Sequence of chain 2.D:
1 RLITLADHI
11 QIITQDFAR

This protein binds this small molecule.
Small molecule (SMILES): CC1(C)CC=C(C#Cc2ccccc2)c2cc(/C=C/c3ccc(C(=O)O)cc3)ccc21

Sequence of chain 2.C:
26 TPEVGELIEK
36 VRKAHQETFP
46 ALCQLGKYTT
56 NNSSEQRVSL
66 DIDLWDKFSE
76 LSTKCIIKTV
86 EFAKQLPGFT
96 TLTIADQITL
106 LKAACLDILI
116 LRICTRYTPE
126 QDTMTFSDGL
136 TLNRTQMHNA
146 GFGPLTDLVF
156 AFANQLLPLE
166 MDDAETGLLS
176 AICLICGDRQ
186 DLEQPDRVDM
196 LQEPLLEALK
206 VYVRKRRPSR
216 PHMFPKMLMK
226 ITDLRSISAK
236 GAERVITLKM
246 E

Binding-site contacts:
Ligand atom CAU contacts residue PHE73 of chain 2.C at 3.5 Å (hydrophobic).
Ligand atom OAC contacts residue PHE44 of chain 2.C at 3.3 Å.
Ligand atom CAT contacts residue PHE147 of chain 2.C at 3.5 Å (hydrophobic).
Ligand atom CAE contacts residue PHE73 of chain 2.C at 3.4 Å (hydrophobic).
Ligand atom OAD contacts residue PHE131 of chain 2.C at 3.5 Å.
Ligand atom CAO contacts residue ILE118 of chain 2.C at 3.7 Å (hydrophobic).
Ligand atom CAX contacts residue PHE73 of chain 2.C at 3.8 Å (hydrophobic).
Ligand atom CAL contacts residue SER77 of chain 2.C at 3.6 Å.
Ligand atom CAH contacts residue LEU114 of chain 2.C at 3.6 Å (hydrophobic).
Ligand atom CAF contacts residue PHE73 of chain 2.C at 3.7 Å (hydrophobic).
Ligand atom CAN contacts residue SER77 of chain 2.C at 3.4 Å.
Ligand atom CAS contacts residue PHE131 of chain 2.C at 3.3 Å (hydrophobic).
Ligand atom CAG contacts residue SER77 of chain 2.C at 3.5 Å.
Ligand atom CAB contacts residue PHE147 of chain 2.C at 3.8 Å (hydrophobic).
Ligand atom CAL contacts residue ILE81 of chain 2.C at 3.6 Å (hydrophobic).
Ligand atom CAQ contacts residue ILE115 of chain 2.C at 3.8 Å (hydrophobic).
Ligand atom OAC contacts residue SER132 of chain 2.C at 2.5 Å (h-bond).
Ligand atom CAR contacts residue CYS80 of chain 2.C at 3.6 Å (hydrophobic).
Ligand atom CAW contacts residue SER132 of chain 2.C at 3.3 Å.
Ligand atom CAQ contacts residue PHE147 of chain 2.C at 3.5 Å (hydrophobic).
Ligand atom OAD contacts residue SER132 of chain 2.C at 2.9 Å (h-bond).
Ligand atom CAM contacts residue TRP70 of chain 2.C at 3.7 Å (hydrophobic).
Ligand atom CAO contacts residue LEU114 of chain 2.C at 3.5 Å (hydrophobic).
Ligand atom CAP contacts residue SER77 of chain 2.C at 3.4 Å.
Ligand atom OAC contacts residue ARG121 of chain 2.C at 3.2 Å (salt-bridge).
Ligand atom CAI contacts residue LEU5 of chain 2.D at 3.4 Å (hydrophobic).
Ligand atom CAY contacts residue SER77 of chain 2.C at 3.7 Å.
Ligand atom CBB contacts residue CYS80 of chain 2.C at 3.8 Å (hydrophobic).
Ligand atom CAJ contacts residue HIS8 of chain 2.D at 3.6 Å.
Ligand atom CAT contacts residue ILE115 of chain 2.C at 3.7 Å (hydrophobic).
Ligand atom CAX contacts residue LEU5 of chain 2.D at 3.8 Å (hydrophobic).
Ligand atom CAJ contacts residue THR78 of chain 2.C at 3.7 Å.
Ligand atom CAY contacts residue LEU5 of chain 2.D at 3.7 Å (hydrophobic).
Ligand atom CAN contacts residue LEU5 of chain 2.D at 3.7 Å (hydrophobic).
Ligand atom CAS contacts residue LEU76 of chain 2.C at 3.7 Å (hydrophobic).
Ligand atom CAF contacts residue LEU5 of chain 2.D at 3.8 Å (hydrophobic).
Ligand atom CAP contacts residue PHE131 of chain 2.C at 3.8 Å (hydrophobic).
Ligand atom CAG contacts residue LEU114 of chain 2.C at 3.8 Å (hydrophobic).
Ligand atom CAK contacts residue SER74 of chain 2.C at 3.8 Å.
Ligand atom CBC contacts residue PHE73 of chain 2.C at 3.8 Å (hydrophobic).